Sequence of chain 2.A:
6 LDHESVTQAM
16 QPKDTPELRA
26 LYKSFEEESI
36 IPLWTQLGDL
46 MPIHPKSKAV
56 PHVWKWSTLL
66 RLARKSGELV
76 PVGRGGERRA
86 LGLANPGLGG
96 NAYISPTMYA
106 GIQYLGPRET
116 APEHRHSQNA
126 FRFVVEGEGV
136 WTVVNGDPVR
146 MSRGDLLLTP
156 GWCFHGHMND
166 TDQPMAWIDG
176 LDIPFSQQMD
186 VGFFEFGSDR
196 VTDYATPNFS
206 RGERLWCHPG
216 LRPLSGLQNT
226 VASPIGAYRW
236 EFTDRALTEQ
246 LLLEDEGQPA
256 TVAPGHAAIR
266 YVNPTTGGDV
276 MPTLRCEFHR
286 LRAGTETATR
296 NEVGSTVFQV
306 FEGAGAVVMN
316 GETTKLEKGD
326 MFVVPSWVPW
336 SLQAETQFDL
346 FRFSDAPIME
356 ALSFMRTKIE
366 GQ

A small-molecule ligand and the protein it binds are described below.
Small molecule (SMILES): O=C(O)c1cc(O)ccc1O

Sequence of chain 1.A:
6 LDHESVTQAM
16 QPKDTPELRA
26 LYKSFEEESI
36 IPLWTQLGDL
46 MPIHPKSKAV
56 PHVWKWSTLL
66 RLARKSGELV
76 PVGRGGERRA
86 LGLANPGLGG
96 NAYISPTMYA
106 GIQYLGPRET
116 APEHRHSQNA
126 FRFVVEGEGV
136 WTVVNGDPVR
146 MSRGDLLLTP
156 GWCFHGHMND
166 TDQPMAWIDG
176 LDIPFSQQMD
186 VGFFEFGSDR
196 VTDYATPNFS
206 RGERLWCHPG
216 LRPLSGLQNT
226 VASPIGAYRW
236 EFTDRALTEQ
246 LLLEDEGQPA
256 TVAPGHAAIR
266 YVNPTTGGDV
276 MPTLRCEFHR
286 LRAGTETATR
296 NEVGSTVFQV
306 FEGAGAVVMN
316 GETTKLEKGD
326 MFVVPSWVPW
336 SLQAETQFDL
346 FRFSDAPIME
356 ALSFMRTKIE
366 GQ

Binding-site contacts:
Ligand atom CAG contacts residue ARG127 of chain 2.A at 3.8 Å.
Ligand atom CAH contacts residue ASP174 of chain 2.A at 4.0 Å.
Ligand atom OAA contacts residue ARG83 of chain 2.A at 3.4 Å (salt-bridge).
Ligand atom OAB contacts residue HIS162 of chain 2.A at 3.9 Å.
Ligand atom OAB contacts residue HIS119 of chain 2.A at 3.5 Å (h-bond).
Ligand atom OAD contacts residue HIS121 of chain 2.A at 2.8 Å (h-bond).
Ligand atom CAE contacts residue ASP174 of chain 2.A at 3.9 Å.
Ligand atom CAH contacts residue ARG127 of chain 2.A at 3.4 Å.
Ligand atom OAA contacts residue ASP174 of chain 2.A at 3.6 Å (salt-bridge).
Ligand atom CAK contacts residue ARG127 of chain 2.A at 3.5 Å.
Ligand atom CAI contacts residue LEU176 of chain 2.A at 3.9 Å (hydrophobic).
Ligand atom OAC contacts residue TYR104 of chain 2.A at 3.1 Å (h-bond).
Ligand atom OAA contacts residue HIS162 of chain 2.A at 3.0 Å (h-bond).
Ligand atom CAF contacts residue MET46 of chain 1.A at 3.7 Å (hydrophobic).
Ligand atom CAJ contacts residue FE1 of chain 2.B at 2.9 Å.
Ligand atom CAH contacts residue FE1 of chain 2.B at 3.2 Å.
Ligand atom CAG contacts residue GLN108 of chain 2.A at 3.7 Å.
Ligand atom OAB contacts residue ARG83 of chain 2.A at 3.0 Å (salt-bridge).
Ligand atom OAB contacts residue ARG127 of chain 2.A at 3.9 Å.
Ligand atom CAE contacts residue LEU176 of chain 2.A at 3.7 Å (hydrophobic).
Ligand atom CAH contacts residue ARG83 of chain 2.A at 3.3 Å.
Ligand atom CAG contacts residue ASP174 of chain 2.A at 2.2 Å.
Ligand atom OAB contacts residue HIS160 of chain 2.A at 3.2 Å (h-bond).
Ligand atom CAE contacts residue ILE178 of chain 2.A at 3.9 Å (hydrophobic).
Ligand atom CAG contacts residue ARG83 of chain 2.A at 3.8 Å.
Ligand atom CAK contacts residue ARG83 of chain 2.A at 3.8 Å.
Ligand atom OAC contacts residue ASP174 of chain 2.A at 2.5 Å (salt-bridge).
Ligand atom OAD contacts residue MET46 of chain 1.A at 3.9 Å.
Ligand atom CAI contacts residue ASP174 of chain 2.A at 2.6 Å.
Ligand atom OAD contacts residue FE1 of chain 2.B at 1.6 Å.
Ligand atom CAK contacts residue ASP174 of chain 2.A at 3.4 Å.
Ligand atom OAB contacts residue FE1 of chain 2.B at 2.3 Å.
Ligand atom OAD contacts residue HIS119 of chain 2.A at 3.1 Å (h-bond).
Ligand atom OAD contacts residue HIS160 of chain 2.A at 3.8 Å.
Ligand atom CAF contacts residue LEU176 of chain 2.A at 3.7 Å (hydrophobic).
Ligand atom OAA contacts residue ARG127 of chain 2.A at 3.4 Å (salt-bridge).
Ligand atom OAC contacts residue ALA85 of chain 2.A at 3.9 Å.
Ligand atom CAH contacts residue HIS162 of chain 2.A at 3.9 Å.
Ligand atom CAK contacts residue FE1 of chain 2.B at 3.5 Å.
Ligand atom OAA contacts residue GLN108 of chain 2.A at 3.3 Å (h-bond).